Binding-site contacts:
Ligand atom CL2 contacts residue ILE184 of chain 18.A at 4.2 Å.
Ligand atom C2C contacts residue ILE101 of chain 18.A at 4.2 Å (hydrophobic).
Ligand atom C5B contacts residue ILE220 of chain 18.A at 4.3 Å (hydrophobic).
Ligand atom CL2 contacts residue LEU187 of chain 18.A at 3.9 Å.
Ligand atom O1A contacts residue LEU127 of chain 18.A at 4.1 Å.
Ligand atom C5 contacts residue MET217 of chain 18.A at 3.8 Å (hydrophobic).
Ligand atom C4 contacts residue LEU103 of chain 18.A at 3.6 Å (hydrophobic).
Ligand atom C2B contacts residue ILE184 of chain 18.A at 4.1 Å (hydrophobic).
Ligand atom C4A contacts residue TYR145 of chain 18.A at 3.7 Å (hydrophobic).
Ligand atom N2 contacts residue MET217 of chain 18.A at 3.1 Å (h-bond).
Ligand atom N3A contacts residue ILE220 of chain 18.A at 4.3 Å.
Ligand atom CL1 contacts residue ILE125 of chain 18.A at 3.7 Å.
Ligand atom C2A contacts residue PHE182 of chain 18.A at 4.1 Å (hydrophobic).
Ligand atom N3A contacts residue PHE182 of chain 18.A at 4.1 Å.
Ligand atom C2A contacts residue ILE220 of chain 18.A at 4.1 Å (hydrophobic).
Ligand atom C3C contacts residue ILE101 of chain 18.A at 3.8 Å (hydrophobic).
Ligand atom N3A contacts residue TYR147 of chain 18.A at 4.1 Å.
Ligand atom N2 contacts residue ASN215 of chain 18.A at 4.0 Å.
Ligand atom C4A contacts residue MET146 of chain 18.A at 4.0 Å (hydrophobic).
Ligand atom C5A contacts residue TYR145 of chain 18.A at 3.7 Å (hydrophobic).
Ligand atom C3B contacts residue TYR147 of chain 18.A at 3.3 Å (hydrophobic).
Ligand atom C4B contacts residue ILE220 of chain 18.A at 4.2 Å (hydrophobic).
Ligand atom C2B contacts residue TYR147 of chain 18.A at 3.4 Å (hydrophobic).
Ligand atom C2B contacts residue ILE125 of chain 18.A at 4.1 Å (hydrophobic).
Ligand atom C31 contacts residue MET195 of chain 18.A at 3.9 Å (hydrophobic).
Ligand atom C3B contacts residue ILE125 of chain 18.A at 4.3 Å (hydrophobic).
Ligand atom O1B contacts residue ILE125 of chain 18.A at 4.1 Å.
Ligand atom C3 contacts residue MET217 of chain 18.A at 4.2 Å (hydrophobic).
Ligand atom C5B contacts residue ILE125 of chain 18.A at 3.5 Å (hydrophobic).
Ligand atom C2C contacts residue MET217 of chain 18.A at 3.9 Å (hydrophobic).
Ligand atom O1 contacts residue MET217 of chain 18.A at 2.7 Å (h-bond).
Ligand atom C31 contacts residue LEU103 of chain 18.A at 4.1 Å (hydrophobic).
Ligand atom CL1 contacts residue ILE239 of chain 18.A at 4.0 Å.
Ligand atom O1A contacts residue ILE239 of chain 18.A at 4.3 Å.
Ligand atom CL2 contacts residue TYR147 of chain 18.A at 2.4 Å.
Ligand atom C5A contacts residue LEU127 of chain 18.A at 3.8 Å (hydrophobic).
Ligand atom C6B contacts residue ILE125 of chain 18.A at 3.3 Å (hydrophobic).
Ligand atom C3 contacts residue LEU103 of chain 18.A at 4.3 Å (hydrophobic).
Ligand atom C4B contacts residue ILE125 of chain 18.A at 4.0 Å (hydrophobic).
Ligand atom C1B contacts residue ILE125 of chain 18.A at 3.6 Å (hydrophobic).

Sequence of chain 18.A:
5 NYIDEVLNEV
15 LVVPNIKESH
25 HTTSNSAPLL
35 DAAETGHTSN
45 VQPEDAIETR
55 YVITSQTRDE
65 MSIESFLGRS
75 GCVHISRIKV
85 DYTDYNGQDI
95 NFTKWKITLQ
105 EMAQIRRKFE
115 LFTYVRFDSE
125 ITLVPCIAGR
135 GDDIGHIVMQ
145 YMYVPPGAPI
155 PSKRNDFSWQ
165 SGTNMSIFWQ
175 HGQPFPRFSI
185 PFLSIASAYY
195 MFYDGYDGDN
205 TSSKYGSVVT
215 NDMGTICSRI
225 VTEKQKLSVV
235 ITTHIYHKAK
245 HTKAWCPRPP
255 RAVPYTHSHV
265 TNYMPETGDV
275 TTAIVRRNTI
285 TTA

This protein binds this small molecule.
Small molecule (SMILES): Cc1cc(CCCOc2c(Cl)cc(C3=NCCO3)cc2Cl)on1